Binding-site contacts:
Ligand atom C6 contacts residue ILE41 of chain 1.B at 3.4 Å (hydrophobic).
Ligand atom C20 contacts residue PHE46 of chain 1.B at 3.9 Å (hydrophobic).
Ligand atom C9 contacts residue LEU170 of chain 1.B at 3.7 Å (hydrophobic).
Ligand atom C7 contacts residue LEU170 of chain 1.B at 3.7 Å (hydrophobic).
Ligand atom C21 contacts residue LYS64 of chain 1.B at 3.9 Å.
Ligand atom N2 contacts residue MET116 of chain 1.B at 4.0 Å.
Ligand atom C15 contacts residue ASN168 of chain 1.B at 3.4 Å.
Ligand atom N5 contacts residue VAL182 of chain 1.B at 3.6 Å.
Ligand atom C17 contacts residue LYS43 of chain 1.B at 3.8 Å.
Ligand atom N2 contacts residue ILE41 of chain 1.B at 3.9 Å.
Ligand atom C6 contacts residue SER118 of chain 1.B at 3.9 Å.
Ligand atom C21 contacts residue VAL182 of chain 1.B at 3.4 Å (hydrophobic).
Ligand atom O1 contacts residue GLU167 of chain 1.B at 3.9 Å.
Ligand atom C11 contacts residue ALA62 of chain 1.B at 3.8 Å (hydrophobic).
Ligand atom N3 contacts residue GLU115 of chain 1.B at 3.8 Å.
Ligand atom O contacts residue ILE41 of chain 1.B at 3.3 Å.
Ligand atom C16 contacts residue GLU167 of chain 1.B at 3.9 Å.
Ligand atom C11 contacts residue GLU115 of chain 1.B at 3.2 Å.
Ligand atom N3 contacts residue LEU117 of chain 1.B at 3.1 Å (h-bond).
Ligand atom O contacts residue SER118 of chain 1.B at 3.9 Å.
Ligand atom C5 contacts residue MET116 of chain 1.B at 3.6 Å (hydrophobic).
Ligand atom C4 contacts residue SER118 of chain 1.B at 3.9 Å.
Ligand atom C16 contacts residue ASN168 of chain 1.B at 3.6 Å.
Ligand atom C4 contacts residue MET116 of chain 1.B at 4.0 Å (hydrophobic).
Ligand atom N5 contacts residue ASP183 of chain 1.B at 3.9 Å.
Ligand atom C22 contacts residue PHE114 of chain 1.B at 3.9 Å (hydrophobic).
Ligand atom C4 contacts residue LEU117 of chain 1.B at 3.0 Å (hydrophobic).
Ligand atom O contacts residue LEU170 of chain 1.B at 3.5 Å.
Ligand atom C3 contacts residue ILE41 of chain 1.B at 3.9 Å (hydrophobic).
Ligand atom C11 contacts residue LEU117 of chain 1.B at 3.6 Å (hydrophobic).
Ligand atom C contacts residue TYR119 of chain 1.B at 3.3 Å (hydrophobic).
Ligand atom C8 contacts residue LEU170 of chain 1.B at 3.5 Å (hydrophobic).
Ligand atom C15 contacts residue GLU167 of chain 1.B at 3.8 Å.
Ligand atom N5 contacts residue LYS64 of chain 1.B at 3.2 Å (salt-bridge).
Ligand atom N2 contacts residue LEU117 of chain 1.B at 3.6 Å (h-bond).
Ligand atom C21 contacts residue PHE114 of chain 1.B at 3.6 Å (hydrophobic).
Ligand atom N1 contacts residue ILE41 of chain 1.B at 3.8 Å.
Ligand atom N3 contacts residue ALA62 of chain 1.B at 3.8 Å.
Ligand atom C5 contacts residue LEU117 of chain 1.B at 4.0 Å (hydrophobic).
Ligand atom C22 contacts residue VAL182 of chain 1.B at 3.9 Å (hydrophobic).

The protein below binds the small molecule below.
Small molecule (SMILES): CCN1CCN(C(=O)Nc2cc(-c3cn(C4CCOCC4)c4cnccc34)ccn2)CC1

Sequence of chain 1.B:
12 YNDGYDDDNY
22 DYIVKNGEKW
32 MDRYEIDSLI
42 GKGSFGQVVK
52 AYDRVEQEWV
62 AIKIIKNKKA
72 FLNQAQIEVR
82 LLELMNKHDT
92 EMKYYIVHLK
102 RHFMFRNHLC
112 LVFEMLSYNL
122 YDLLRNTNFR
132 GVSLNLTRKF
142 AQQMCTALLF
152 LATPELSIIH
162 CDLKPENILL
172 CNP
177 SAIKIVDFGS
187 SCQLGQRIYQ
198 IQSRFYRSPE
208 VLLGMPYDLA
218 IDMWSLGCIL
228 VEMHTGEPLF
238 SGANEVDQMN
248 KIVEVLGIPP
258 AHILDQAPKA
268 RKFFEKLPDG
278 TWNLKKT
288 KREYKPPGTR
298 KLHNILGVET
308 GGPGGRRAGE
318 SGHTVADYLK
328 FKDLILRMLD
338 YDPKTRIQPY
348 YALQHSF